Sequence of chain 1.A:
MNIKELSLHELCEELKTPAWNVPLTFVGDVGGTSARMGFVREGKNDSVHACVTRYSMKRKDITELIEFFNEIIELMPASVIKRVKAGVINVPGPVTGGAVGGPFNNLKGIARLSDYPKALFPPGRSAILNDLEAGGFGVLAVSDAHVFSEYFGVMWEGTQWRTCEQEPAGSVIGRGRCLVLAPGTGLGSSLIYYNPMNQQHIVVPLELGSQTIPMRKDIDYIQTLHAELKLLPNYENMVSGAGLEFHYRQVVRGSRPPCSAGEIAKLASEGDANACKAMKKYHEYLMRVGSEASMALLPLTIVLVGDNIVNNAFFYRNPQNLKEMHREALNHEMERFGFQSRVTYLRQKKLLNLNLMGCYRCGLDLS

Sequence of chain 1.B:
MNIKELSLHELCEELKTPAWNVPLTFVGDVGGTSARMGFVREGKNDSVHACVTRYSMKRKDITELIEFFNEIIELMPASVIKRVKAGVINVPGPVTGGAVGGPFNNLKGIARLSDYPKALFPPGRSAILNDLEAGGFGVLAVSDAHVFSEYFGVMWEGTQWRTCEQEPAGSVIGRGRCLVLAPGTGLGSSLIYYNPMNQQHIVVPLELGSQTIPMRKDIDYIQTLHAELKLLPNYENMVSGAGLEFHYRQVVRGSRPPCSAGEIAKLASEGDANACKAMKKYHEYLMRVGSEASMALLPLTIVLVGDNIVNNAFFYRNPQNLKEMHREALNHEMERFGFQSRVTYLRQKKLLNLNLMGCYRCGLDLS

The protein below binds the small molecule below.
Small molecule (SMILES): O=C(N[C@@H]1[C@@H](O)[C@H](O)[C@@H](CO)O[C@H]1O)OCc1ccccc1

Binding-site contacts:
Ligand atom O14 contacts residue GLU221 of chain 1.B at 3.5 Å (salt-bridge).
Ligand atom O3 contacts residue PRO108 of chain 1.B at 3.8 Å.
Ligand atom O4 contacts residue GLY202 of chain 1.B at 3.7 Å.
Ligand atom C19 contacts residue PHE118 of chain 1.B at 3.8 Å (hydrophobic).
Ligand atom C20 contacts residue ASN119 of chain 1.B at 3.6 Å.
Ligand atom C1 contacts residue GLU250 of chain 1.B at 3.5 Å.
Ligand atom O6 contacts residue ASP145 of chain 1.B at 2.8 Å (salt-bridge).
Ligand atom O4 contacts residue ASP145 of chain 1.B at 2.6 Å (salt-bridge).
Ligand atom O3 contacts residue PRO106 of chain 1.B at 3.9 Å.
Ligand atom O6 contacts residue PRO106 of chain 1.B at 3.8 Å.
Ligand atom C13 contacts residue GLU221 of chain 1.B at 3.7 Å.
Ligand atom C2 contacts residue PRO106 of chain 1.B at 3.9 Å (hydrophobic).
Ligand atom O5 contacts residue GLY200 of chain 1.B at 3.9 Å.
Ligand atom C16 contacts residue PHE353 of chain 1.A at 3.7 Å (hydrophobic).
Ligand atom O3 contacts residue GLY107 of chain 1.B at 3.3 Å.
Ligand atom O15 contacts residue PRO106 of chain 1.B at 3.8 Å.
Ligand atom O1 contacts residue GLU250 of chain 1.B at 2.9 Å (salt-bridge).
Ligand atom C22 contacts residue ASN119 of chain 1.B at 3.8 Å.
Ligand atom O4 contacts residue ASN144 of chain 1.B at 3.4 Å (h-bond).
Ligand atom C4 contacts residue ASP145 of chain 1.B at 3.4 Å.
Ligand atom C18 contacts residue PRO117 of chain 1.B at 3.4 Å (hydrophobic).
Ligand atom N2 contacts residue GLU221 of chain 1.B at 2.9 Å (salt-bridge).
Ligand atom O15 contacts residue ASN119 of chain 1.B at 3.6 Å (h-bond).
Ligand atom C5 contacts residue GLY202 of chain 1.B at 3.7 Å.
Ligand atom C6 contacts residue ASP145 of chain 1.B at 3.2 Å.
Ligand atom C18 contacts residue PHE118 of chain 1.B at 3.8 Å (hydrophobic).
Ligand atom C3 contacts residue GLU221 of chain 1.B at 3.3 Å.
Ligand atom C19 contacts residue ASN119 of chain 1.B at 3.8 Å.
Ligand atom C19 contacts residue PHE351 of chain 1.A at 3.6 Å (hydrophobic).
Ligand atom O5 contacts residue GLU250 of chain 1.B at 3.8 Å.
Ligand atom C21 contacts residue ASN119 of chain 1.B at 3.5 Å.
Ligand atom C2 contacts residue GLU221 of chain 1.B at 3.7 Å.
Ligand atom O1 contacts residue ASN119 of chain 1.B at 3.9 Å.
Ligand atom O3 contacts residue ASN144 of chain 1.B at 3.0 Å (h-bond).
Ligand atom C18 contacts residue ASN119 of chain 1.B at 3.9 Å.
Ligand atom C16 contacts residue PRO108 of chain 1.B at 3.7 Å (hydrophobic).
Ligand atom C20 contacts residue PHE351 of chain 1.A at 3.4 Å (hydrophobic).
Ligand atom C16 contacts residue PRO117 of chain 1.B at 3.5 Å (hydrophobic).
Ligand atom O3 contacts residue GLU221 of chain 1.B at 2.8 Å (salt-bridge).
Ligand atom C5 contacts residue LEU201 of chain 1.B at 3.8 Å (hydrophobic).